Sequence of chain 1.A:
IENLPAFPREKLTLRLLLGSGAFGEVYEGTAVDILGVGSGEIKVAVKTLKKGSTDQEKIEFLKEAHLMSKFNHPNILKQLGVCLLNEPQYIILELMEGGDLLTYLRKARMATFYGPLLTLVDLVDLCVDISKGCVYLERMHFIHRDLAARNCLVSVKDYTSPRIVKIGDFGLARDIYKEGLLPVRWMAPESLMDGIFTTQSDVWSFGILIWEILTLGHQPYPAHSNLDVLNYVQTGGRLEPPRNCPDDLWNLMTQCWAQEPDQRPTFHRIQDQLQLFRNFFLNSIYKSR

Binding-site contacts:
Ligand atom C22 contacts residue GLY122 of chain 1.A at 3.7 Å.
Ligand atom C15 contacts residue GLY191 of chain 1.A at 3.7 Å.
Ligand atom N17 contacts residue ALA68 of chain 1.A at 3.5 Å.
Ligand atom O30 contacts residue VAL49 of chain 1.A at 3.6 Å.
Ligand atom F16 contacts residue GLY191 of chain 1.A at 3.0 Å.
Ligand atom C14 contacts residue LEU176 of chain 1.A at 3.8 Å (hydrophobic).
Ligand atom F16 contacts residue LEU176 of chain 1.A at 3.8 Å.
Ligand atom N21 contacts residue GLY122 of chain 1.A at 3.6 Å.
Ligand atom N24 contacts residue GLU120 of chain 1.A at 3.7 Å.
Ligand atom N24 contacts residue LEU118 of chain 1.A at 3.5 Å.
Ligand atom N17 contacts residue GLU117 of chain 1.A at 2.9 Å (salt-bridge).
Ligand atom N20 contacts residue GLY122 of chain 1.A at 3.6 Å.
Ligand atom F16 contacts residue ASP192 of chain 1.A at 3.6 Å.
Ligand atom C1 contacts residue ALA68 of chain 1.A at 3.9 Å (hydrophobic).
Ligand atom C15 contacts residue LEU176 of chain 1.A at 3.7 Å (hydrophobic).
Ligand atom C2 contacts residue GLU117 of chain 1.A at 3.8 Å.
Ligand atom C4 contacts residue MET119 of chain 1.A at 3.1 Å (hydrophobic).
Ligand atom N3 contacts residue MET119 of chain 1.A at 2.9 Å (h-bond).
Ligand atom C1 contacts residue LEU176 of chain 1.A at 3.9 Å (hydrophobic).
Ligand atom C23 contacts residue LEU41 of chain 1.A at 3.6 Å (hydrophobic).
Ligand atom C2 contacts residue ALA68 of chain 1.A at 3.5 Å (hydrophobic).
Ligand atom N17 contacts residue LEU100 of chain 1.A at 3.8 Å.
Ligand atom C19 contacts residue LEU41 of chain 1.A at 3.8 Å (hydrophobic).
Ligand atom C19 contacts residue GLY122 of chain 1.A at 3.7 Å.
Ligand atom C18 contacts residue GLY122 of chain 1.A at 3.7 Å.
Ligand atom C13 contacts residue LEU176 of chain 1.A at 3.9 Å (hydrophobic).
Ligand atom N3 contacts residue GLU117 of chain 1.A at 3.8 Å.
Ligand atom C23 contacts residue MET119 of chain 1.A at 3.7 Å (hydrophobic).
Ligand atom N24 contacts residue LEU41 of chain 1.A at 3.9 Å.
Ligand atom N17 contacts residue LEU176 of chain 1.A at 3.6 Å.
Ligand atom C14 contacts residue GLY191 of chain 1.A at 3.8 Å.
Ligand atom N24 contacts residue MET119 of chain 1.A at 3.7 Å.
Ligand atom C29 contacts residue LEU41 of chain 1.A at 3.4 Å (hydrophobic).
Ligand atom F16 contacts residue ASN174 of chain 1.A at 3.3 Å.
Ligand atom C9 contacts residue LEU116 of chain 1.A at 3.6 Å (hydrophobic).
Ligand atom C2 contacts residue LEU176 of chain 1.A at 3.6 Å (hydrophobic).
Ligand atom O7 contacts residue LEU116 of chain 1.A at 3.7 Å.
Ligand atom N3 contacts residue LEU118 of chain 1.A at 3.9 Å.
Ligand atom C13 contacts residue ARG173 of chain 1.A at 3.4 Å.
Ligand atom N17 contacts residue LEU116 of chain 1.A at 3.6 Å.

This protein binds this small molecule.
Small molecule (SMILES): C[C@H]1Oc2cc(cnc2N)-c2c(nn(C)c2C#N)CN(C)C(=O)c2ccc(F)cc21